The small molecule below binds the protein below.
Small molecule (SMILES): CC(=O)N[C@@H]1[C@@H](O)[C@H](O)[C@@H](CO)O[C@H]1O

Binding-site contacts:
Ligand atom N2 contacts residue ASN24 of chain 1.A at 2.9 Å (h-bond).
Ligand atom C1 contacts residue ASN24 of chain 1.A at 1.4 Å.
Ligand atom C5 contacts residue ASN24 of chain 1.A at 3.6 Å.
Ligand atom O7 contacts residue ASN24 of chain 1.A at 3.2 Å.
Ligand atom O5 contacts residue ASN24 of chain 1.A at 2.4 Å (h-bond).
Ligand atom C2 contacts residue ASN24 of chain 1.A at 2.5 Å.
Ligand atom O7 contacts residue THR16 of chain 1.A at 3.5 Å (h-bond).
Ligand atom C7 contacts residue ASN24 of chain 1.A at 3.3 Å.
Ligand atom C3 contacts residue ASN24 of chain 1.A at 3.7 Å.
Ligand atom C8 contacts residue ASN24 of chain 1.A at 4.4 Å.
Ligand atom C4 contacts residue ASN24 of chain 1.A at 4.2 Å.

Sequence of chain 1.A:
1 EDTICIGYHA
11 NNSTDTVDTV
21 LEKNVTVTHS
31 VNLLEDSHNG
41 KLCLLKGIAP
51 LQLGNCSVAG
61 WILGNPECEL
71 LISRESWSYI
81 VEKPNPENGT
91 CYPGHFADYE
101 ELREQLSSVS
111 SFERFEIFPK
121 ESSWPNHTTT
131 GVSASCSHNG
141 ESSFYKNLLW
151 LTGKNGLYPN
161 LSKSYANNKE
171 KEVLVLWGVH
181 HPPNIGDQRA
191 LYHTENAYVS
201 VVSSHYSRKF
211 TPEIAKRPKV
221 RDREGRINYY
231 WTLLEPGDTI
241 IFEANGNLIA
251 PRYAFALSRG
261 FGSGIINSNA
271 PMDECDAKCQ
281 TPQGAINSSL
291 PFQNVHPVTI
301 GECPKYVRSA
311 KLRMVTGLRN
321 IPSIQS